Sequence of chain 1.J:
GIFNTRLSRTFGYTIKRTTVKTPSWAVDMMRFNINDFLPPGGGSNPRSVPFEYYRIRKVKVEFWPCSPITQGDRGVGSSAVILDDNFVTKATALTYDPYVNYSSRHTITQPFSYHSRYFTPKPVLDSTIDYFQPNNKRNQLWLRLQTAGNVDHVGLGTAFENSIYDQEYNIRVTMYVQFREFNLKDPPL

Sequence of chain 1.A:
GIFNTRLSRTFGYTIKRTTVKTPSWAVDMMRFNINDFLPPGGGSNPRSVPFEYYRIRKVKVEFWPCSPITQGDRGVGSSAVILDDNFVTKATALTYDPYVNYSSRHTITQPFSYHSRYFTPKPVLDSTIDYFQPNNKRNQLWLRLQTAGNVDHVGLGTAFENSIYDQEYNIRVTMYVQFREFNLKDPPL

This protein binds this small molecule.
Small molecule (SMILES): O=C(O)[C@@H]1O[C@@H](O[C@H]2[C@H](O)[C@@H](NS(=O)(=O)O)[C@@H](O)O[C@@H]2COS(=O)(=O)O)[C@H](OS(=O)(=O)O)[C@@H](O)[C@@H]1O[C@H]1O[C@H](COS(=O)(=O)O)[C@@H](O)[C@H](O)[C@H]1NS(=O)(=O)O

Binding-site contacts:
Ligand atom N2 contacts residue MET71 of chain 1.J at 4.2 Å.
Ligand atom O3S contacts residue LYS132 of chain 1.J at 2.9 Å (salt-bridge).
Ligand atom N2 contacts residue SER169 of chain 1.J at 3.7 Å.
Ligand atom S1 contacts residue ARG73 of chain 1.J at 4.3 Å.
Ligand atom C1 contacts residue SER169 of chain 1.J at 2.7 Å.
Ligand atom S1 contacts residue MET71 of chain 1.J at 3.7 Å.
Ligand atom S1 contacts residue ASN128 of chain 1.J at 3.5 Å (h-bond).
Ligand atom O5 contacts residue SER169 of chain 1.J at 2.9 Å (h-bond).
Ligand atom O2S contacts residue ASN128 of chain 1.J at 3.7 Å.
Ligand atom O2S contacts residue GLN188 of chain 1.A at 3.8 Å.
Ligand atom O1S contacts residue ARG73 of chain 1.J at 3.0 Å (salt-bridge).
Ligand atom O2S contacts residue ASP172 of chain 1.J at 3.8 Å.
Ligand atom O2S contacts residue SER169 of chain 1.J at 3.2 Å (h-bond).
Ligand atom C5 contacts residue SER169 of chain 1.J at 4.3 Å.
Ligand atom S contacts residue ARG73 of chain 1.J at 3.9 Å.
Ligand atom S1 contacts residue SER169 of chain 1.J at 3.9 Å.
Ligand atom O1S contacts residue MET71 of chain 1.J at 2.9 Å.
Ligand atom C2 contacts residue MET71 of chain 1.J at 4.5 Å (hydrophobic).
Ligand atom O2S contacts residue ARG73 of chain 1.J at 2.6 Å (salt-bridge).
Ligand atom O1S contacts residue ASP127 of chain 1.J at 3.7 Å.
Ligand atom O4 contacts residue LYS132 of chain 1.J at 4.2 Å.
Ligand atom S1 contacts residue LYS132 of chain 1.J at 4.3 Å.
Ligand atom O4 contacts residue THR131 of chain 1.J at 2.7 Å.
Ligand atom C3 contacts residue MET71 of chain 1.J at 3.6 Å (hydrophobic).
Ligand atom O1S contacts residue ASN128 of chain 1.J at 2.6 Å (h-bond).
Ligand atom O1 contacts residue SER169 of chain 1.J at 3.7 Å.
Ligand atom O3S contacts residue ASN128 of chain 1.J at 4.1 Å.
Ligand atom O3 contacts residue LYS132 of chain 1.J at 3.9 Å.
Ligand atom O1S contacts residue ARG73 of chain 1.J at 3.7 Å.
Ligand atom O3 contacts residue MET71 of chain 1.J at 2.3 Å.
Ligand atom C4 contacts residue THR131 of chain 1.J at 4.0 Å.
Ligand atom O1S contacts residue ASP127 of chain 1.J at 4.0 Å.
Ligand atom O1S contacts residue ASP172 of chain 1.J at 4.5 Å.
Ligand atom O3S contacts residue MET71 of chain 1.J at 3.6 Å.
Ligand atom O6 contacts residue THR131 of chain 1.J at 4.5 Å.
Ligand atom C2 contacts residue SER169 of chain 1.J at 3.7 Å.
Ligand atom O1S contacts residue SER169 of chain 1.J at 4.2 Å.